Binding-site contacts:
Ligand atom C7 contacts residue ASN331 of chain 1.C at 3.2 Å.
Ligand atom O6 contacts residue GLN580 of chain 1.C at 4.2 Å.
Ligand atom N2 contacts residue ASN331 of chain 1.C at 2.9 Å (h-bond).
Ligand atom O5 contacts residue ASN331 of chain 1.C at 2.4 Å (h-bond).
Ligand atom C3 contacts residue GLN580 of chain 1.C at 3.8 Å.
Ligand atom C2 contacts residue GLN580 of chain 1.C at 3.4 Å.
Ligand atom C3 contacts residue ASN331 of chain 1.C at 3.8 Å.
Ligand atom C6 contacts residue LEU582 of chain 1.C at 4.2 Å (hydrophobic).
Ligand atom C1 contacts residue GLN580 of chain 1.C at 3.9 Å.
Ligand atom O3 contacts residue GLN580 of chain 1.C at 3.5 Å (h-bond).
Ligand atom C8 contacts residue ASN331 of chain 1.C at 4.3 Å.
Ligand atom C5 contacts residue ASN331 of chain 1.C at 3.7 Å.
Ligand atom C2 contacts residue ASN331 of chain 1.C at 2.4 Å.
Ligand atom N2 contacts residue GLN580 of chain 1.C at 4.1 Å.
Ligand atom C5 contacts residue GLN580 of chain 1.C at 4.5 Å.
Ligand atom C4 contacts residue ASN331 of chain 1.C at 4.2 Å.
Ligand atom C4 contacts residue GLN580 of chain 1.C at 3.9 Å.
Ligand atom C1 contacts residue ASN331 of chain 1.C at 1.4 Å.
Ligand atom C4 contacts residue LEU582 of chain 1.C at 4.1 Å (hydrophobic).
Ligand atom O7 contacts residue GLN580 of chain 1.C at 3.4 Å.
Ligand atom O4 contacts residue LEU582 of chain 1.C at 4.1 Å.
Ligand atom C1 contacts residue ILE332 of chain 1.C at 4.5 Å (hydrophobic).
Ligand atom C7 contacts residue GLN580 of chain 1.C at 4.1 Å.
Ligand atom O5 contacts residue GLN580 of chain 1.C at 3.5 Å.
Ligand atom O7 contacts residue ASN331 of chain 1.C at 3.2 Å (h-bond).

Sequence of chain 1.C:
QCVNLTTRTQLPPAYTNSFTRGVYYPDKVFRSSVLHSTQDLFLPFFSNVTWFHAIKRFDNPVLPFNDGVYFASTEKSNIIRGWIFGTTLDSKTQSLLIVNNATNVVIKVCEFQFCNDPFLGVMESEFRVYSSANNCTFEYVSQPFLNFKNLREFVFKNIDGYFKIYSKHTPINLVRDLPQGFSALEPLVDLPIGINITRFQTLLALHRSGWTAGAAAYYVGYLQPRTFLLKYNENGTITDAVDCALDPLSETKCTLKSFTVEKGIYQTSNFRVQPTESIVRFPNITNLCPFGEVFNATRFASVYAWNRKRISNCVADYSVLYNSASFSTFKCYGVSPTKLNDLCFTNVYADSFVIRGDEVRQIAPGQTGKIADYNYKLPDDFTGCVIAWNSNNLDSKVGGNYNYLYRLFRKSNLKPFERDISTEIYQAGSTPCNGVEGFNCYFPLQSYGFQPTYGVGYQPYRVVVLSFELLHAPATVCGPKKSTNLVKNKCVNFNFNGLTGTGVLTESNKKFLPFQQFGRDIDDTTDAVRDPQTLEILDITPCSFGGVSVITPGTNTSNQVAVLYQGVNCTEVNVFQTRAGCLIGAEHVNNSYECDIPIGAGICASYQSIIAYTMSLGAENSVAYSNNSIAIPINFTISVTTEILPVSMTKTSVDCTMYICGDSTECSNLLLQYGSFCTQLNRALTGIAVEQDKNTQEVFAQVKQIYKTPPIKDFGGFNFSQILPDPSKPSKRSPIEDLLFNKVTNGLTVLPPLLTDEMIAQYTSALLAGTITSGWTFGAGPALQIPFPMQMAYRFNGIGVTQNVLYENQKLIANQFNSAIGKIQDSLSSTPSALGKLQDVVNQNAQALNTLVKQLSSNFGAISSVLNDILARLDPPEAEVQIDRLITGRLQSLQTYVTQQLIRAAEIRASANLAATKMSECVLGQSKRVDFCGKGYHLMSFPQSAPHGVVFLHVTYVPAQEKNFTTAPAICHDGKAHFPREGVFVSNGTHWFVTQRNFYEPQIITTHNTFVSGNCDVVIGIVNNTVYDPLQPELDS

This small molecule binds to this protein.
Small molecule (SMILES): CC(=O)N[C@@H]1[C@@H](O)[C@H](O)[C@@H](CO)O[C@H]1O